Sequence of chain 2.A:
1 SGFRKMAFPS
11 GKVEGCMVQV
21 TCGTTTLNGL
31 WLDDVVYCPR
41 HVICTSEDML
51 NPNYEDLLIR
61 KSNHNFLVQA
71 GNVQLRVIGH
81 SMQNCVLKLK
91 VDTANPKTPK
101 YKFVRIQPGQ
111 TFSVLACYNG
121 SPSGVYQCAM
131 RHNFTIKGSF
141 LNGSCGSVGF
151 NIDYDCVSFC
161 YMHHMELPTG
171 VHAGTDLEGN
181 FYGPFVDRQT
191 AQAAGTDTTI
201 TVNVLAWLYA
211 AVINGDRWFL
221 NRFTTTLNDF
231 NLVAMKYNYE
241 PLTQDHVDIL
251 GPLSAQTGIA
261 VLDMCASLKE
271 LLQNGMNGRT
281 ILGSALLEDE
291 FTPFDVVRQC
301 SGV

The small molecule below binds the protein below.
Small molecule (SMILES): COC[C@@H](NC(=O)[C@@H]1CCCC(F)(F)C1)C(=O)N[C@H](Cc1ccccc1)[C@H](O)C(=O)NCc1nccs1

Binding-site contacts:
Ligand atom O24 contacts residue SER144 of chain 2.A at 3.3 Å (h-bond).
Ligand atom N17 contacts residue HIS164 of chain 2.A at 3.0 Å (h-bond).
Ligand atom O24 contacts residue CYS145 of chain 2.A at 3.0 Å (h-bond).
Ligand atom C21 contacts residue PHE140 of chain 2.A at 3.5 Å (hydrophobic).
Ligand atom F03 contacts residue HIS164 of chain 2.A at 3.9 Å.
Ligand atom O24 contacts residue GLY143 of chain 2.A at 3.1 Å (h-bond).
Ligand atom C19 contacts residue HIS163 of chain 2.A at 3.5 Å.
Ligand atom N20 contacts residue SER144 of chain 2.A at 3.7 Å.
Ligand atom C14 contacts residue CYS145 of chain 2.A at 3.0 Å (hydrophobic).
Ligand atom C21 contacts residue GLU166 of chain 2.A at 3.4 Å.
Ligand atom C18 contacts residue MET165 of chain 2.A at 3.5 Å (hydrophobic).
Ligand atom C36 contacts residue GLN189 of chain 2.A at 3.2 Å.
Ligand atom N17 contacts residue CYS145 of chain 2.A at 3.3 Å.
Ligand atom C29 contacts residue THR26 of chain 2.A at 3.9 Å.
Ligand atom O25 contacts residue HIS164 of chain 2.A at 3.5 Å (h-bond).
Ligand atom C28 contacts residue THR26 of chain 2.A at 3.4 Å.
Ligand atom F03 contacts residue MET165 of chain 2.A at 3.6 Å.
Ligand atom C18 contacts residue HIS164 of chain 2.A at 3.4 Å.
Ligand atom N20 contacts residue PHE140 of chain 2.A at 3.8 Å.
Ligand atom C35 contacts residue GLN189 of chain 2.A at 3.8 Å.
Ligand atom F03 contacts residue ASP187 of chain 2.A at 3.9 Å.
Ligand atom C26 contacts residue CYS145 of chain 2.A at 3.2 Å (hydrophobic).
Ligand atom C18 contacts residue HIS163 of chain 2.A at 3.2 Å.
Ligand atom C04 contacts residue HIS164 of chain 2.A at 3.9 Å.
Ligand atom O33 contacts residue ASN142 of chain 2.A at 3.3 Å (h-bond).
Ligand atom C15 contacts residue HIS41 of chain 2.A at 3.6 Å.
Ligand atom N20 contacts residue GLU166 of chain 2.A at 3.9 Å.
Ligand atom C22 contacts residue ASN142 of chain 2.A at 3.2 Å.
Ligand atom F01 contacts residue MET49 of chain 2.A at 2.9 Å.
Ligand atom N20 contacts residue HIS163 of chain 2.A at 3.0 Å (h-bond).
Ligand atom C15 contacts residue CYS145 of chain 2.A at 1.8 Å (hydrophobic).
Ligand atom C32 contacts residue THR25 of chain 2.A at 3.8 Å.
Ligand atom F01 contacts residue ASP187 of chain 2.A at 3.8 Å.
Ligand atom C27 contacts residue THR25 of chain 2.A at 3.7 Å.
Ligand atom C22 contacts residue LEU141 of chain 2.A at 3.8 Å (hydrophobic).
Ligand atom C31 contacts residue THR25 of chain 2.A at 3.9 Å.
Ligand atom S23 contacts residue ASN142 of chain 2.A at 3.3 Å (h-bond).
Ligand atom O25 contacts residue CYS145 of chain 2.A at 2.5 Å (h-bond).
Ligand atom O25 contacts residue HIS41 of chain 2.A at 2.3 Å (h-bond).
Ligand atom C16 contacts residue CYS145 of chain 2.A at 2.5 Å (hydrophobic).

Sequence of chain 1.A:
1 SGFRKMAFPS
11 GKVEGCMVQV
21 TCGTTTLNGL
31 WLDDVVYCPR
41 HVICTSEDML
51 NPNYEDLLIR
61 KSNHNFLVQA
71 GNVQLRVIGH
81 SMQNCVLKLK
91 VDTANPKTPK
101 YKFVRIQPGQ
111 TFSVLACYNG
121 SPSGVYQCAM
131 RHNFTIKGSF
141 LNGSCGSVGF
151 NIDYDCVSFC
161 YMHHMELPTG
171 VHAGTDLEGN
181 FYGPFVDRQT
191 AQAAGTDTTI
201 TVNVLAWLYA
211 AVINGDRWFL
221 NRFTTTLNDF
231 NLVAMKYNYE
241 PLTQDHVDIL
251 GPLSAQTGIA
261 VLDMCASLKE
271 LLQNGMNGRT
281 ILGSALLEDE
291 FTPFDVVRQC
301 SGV